A small-molecule ligand and the protein it binds are described below.
Small molecule (SMILES): CCCCCCCCCCCC[N+](C)(C)CCCS(=O)(=O)O

Sequence of chain 1.A:
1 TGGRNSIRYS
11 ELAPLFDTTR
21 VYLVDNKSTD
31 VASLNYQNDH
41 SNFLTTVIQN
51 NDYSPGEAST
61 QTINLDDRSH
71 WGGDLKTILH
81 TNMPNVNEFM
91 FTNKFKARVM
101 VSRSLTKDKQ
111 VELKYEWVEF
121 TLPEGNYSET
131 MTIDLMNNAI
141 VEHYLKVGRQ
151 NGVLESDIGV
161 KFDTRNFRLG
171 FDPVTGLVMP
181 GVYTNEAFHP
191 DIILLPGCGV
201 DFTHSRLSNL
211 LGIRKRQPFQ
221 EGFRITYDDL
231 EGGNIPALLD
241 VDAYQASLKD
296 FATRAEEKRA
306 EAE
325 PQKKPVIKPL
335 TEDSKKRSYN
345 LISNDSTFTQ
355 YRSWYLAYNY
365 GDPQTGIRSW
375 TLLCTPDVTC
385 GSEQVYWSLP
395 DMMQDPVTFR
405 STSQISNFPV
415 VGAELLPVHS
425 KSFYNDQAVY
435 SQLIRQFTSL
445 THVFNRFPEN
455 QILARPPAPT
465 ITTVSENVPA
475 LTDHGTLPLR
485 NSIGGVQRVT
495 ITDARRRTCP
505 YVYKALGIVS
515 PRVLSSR

Binding-site contacts:
Ligand atom C3 contacts residue ARG224 of chain 1.A at 3.5 Å.
Ligand atom C16 contacts residue ARG224 of chain 1.A at 4.0 Å.
Ligand atom C14 contacts residue ARG224 of chain 1.A at 4.5 Å.
Ligand atom O1S contacts residue ARG98 of chain 1.A at 3.6 Å.
Ligand atom O1S contacts residue ASP228 of chain 1.A at 3.6 Å.
Ligand atom C3 contacts residue TRP117 of chain 1.A at 3.5 Å (hydrophobic).
Ligand atom N1 contacts residue ARG98 of chain 1.A at 4.3 Å.
Ligand atom C13 contacts residue ARG224 of chain 1.A at 4.1 Å.
Ligand atom C1 contacts residue ARG224 of chain 1.A at 3.8 Å.
Ligand atom C1 contacts residue ARG98 of chain 1.A at 3.2 Å.
Ligand atom O3S contacts residue THR226 of chain 1.A at 4.0 Å.
Ligand atom C15 contacts residue TRP117 of chain 1.A at 4.2 Å (hydrophobic).
Ligand atom C16 contacts residue TRP117 of chain 1.A at 3.7 Å (hydrophobic).
Ligand atom O1S contacts residue THR226 of chain 1.A at 4.3 Å.
Ligand atom N1 contacts residue ARG224 of chain 1.A at 4.2 Å.
Ligand atom S1 contacts residue ARG98 of chain 1.A at 4.4 Å.
Ligand atom C2 contacts residue ARG98 of chain 1.A at 3.4 Å.
Ligand atom N1 contacts residue TRP117 of chain 1.A at 4.1 Å.
Ligand atom C3 contacts residue ARG98 of chain 1.A at 3.2 Å.
Ligand atom C2 contacts residue ARG224 of chain 1.A at 3.8 Å.
Ligand atom C15 contacts residue ARG224 of chain 1.A at 3.3 Å.